Sequence of chain 1.A:
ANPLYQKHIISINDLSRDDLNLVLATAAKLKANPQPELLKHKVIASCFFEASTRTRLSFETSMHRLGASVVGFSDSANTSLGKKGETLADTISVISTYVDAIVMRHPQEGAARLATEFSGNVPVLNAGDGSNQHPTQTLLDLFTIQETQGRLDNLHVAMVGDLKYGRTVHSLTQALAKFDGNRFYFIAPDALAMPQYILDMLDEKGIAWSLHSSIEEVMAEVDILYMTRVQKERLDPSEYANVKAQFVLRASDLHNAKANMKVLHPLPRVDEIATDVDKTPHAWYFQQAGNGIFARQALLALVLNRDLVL

Binding-site contacts:
Ligand atom O1 contacts residue HIS135 of chain 1.A at 2.8 Å (h-bond).
Ligand atom P contacts residue SER81 of chain 1.B at 3.8 Å.
Ligand atom O1P contacts residue LYS85 of chain 1.B at 2.8 Å (salt-bridge).
Ligand atom O2P contacts residue ARG55 of chain 1.A at 3.0 Å (salt-bridge).
Ligand atom O4 contacts residue GLN232 of chain 1.A at 3.0 Å (h-bond).
Ligand atom C1P contacts residue THR56 of chain 1.A at 3.8 Å.
Ligand atom O1P contacts residue ARG106 of chain 1.A at 2.8 Å (salt-bridge).
Ligand atom O1 contacts residue THR56 of chain 1.A at 3.0 Å (h-bond).
Ligand atom O2P contacts residue THR54 of chain 1.A at 2.9 Å (h-bond).
Ligand atom O2 contacts residue ARG106 of chain 1.A at 3.4 Å (salt-bridge).
Ligand atom O5 contacts residue LYS85 of chain 1.B at 2.8 Å (salt-bridge).
Ligand atom C2 contacts residue LEU268 of chain 1.A at 3.7 Å (hydrophobic).
Ligand atom N2 contacts residue LEU268 of chain 1.A at 2.9 Å (h-bond).
Ligand atom O3P contacts residue THR56 of chain 1.A at 2.8 Å (h-bond).
Ligand atom C4 contacts residue LYS85 of chain 1.B at 3.8 Å.
Ligand atom P contacts residue THR54 of chain 1.A at 3.7 Å.
Ligand atom O3 contacts residue ARG168 of chain 1.A at 2.9 Å (salt-bridge).
Ligand atom O3P contacts residue SER53 of chain 1.A at 2.8 Å (h-bond).
Ligand atom C1P contacts residue ARG55 of chain 1.A at 3.4 Å.
Ligand atom P contacts residue ARG106 of chain 1.A at 3.6 Å.
Ligand atom C5 contacts residue GLN232 of chain 1.A at 3.6 Å.
Ligand atom O2P contacts residue SER81 of chain 1.B at 3.1 Å (h-bond).
Ligand atom O2 contacts residue ARG168 of chain 1.A at 3.1 Å (salt-bridge).
Ligand atom C1 contacts residue LEU268 of chain 1.A at 3.5 Å (hydrophobic).
Ligand atom O5 contacts residue ARG230 of chain 1.A at 3.1 Å (salt-bridge).
Ligand atom C1 contacts residue THR56 of chain 1.A at 3.8 Å.
Ligand atom O3P contacts residue ARG106 of chain 1.A at 3.3 Å (salt-bridge).
Ligand atom O1P contacts residue SER53 of chain 1.A at 3.8 Å.
Ligand atom C5 contacts residue LEU268 of chain 1.A at 3.6 Å (hydrophobic).
Ligand atom C1P contacts residue LEU268 of chain 1.A at 3.4 Å (hydrophobic).
Ligand atom O1P contacts residue SER81 of chain 1.B at 3.4 Å (h-bond).
Ligand atom O3P contacts residue ARG55 of chain 1.A at 3.6 Å (salt-bridge).
Ligand atom O2 contacts residue LYS85 of chain 1.B at 2.9 Å (salt-bridge).
Ligand atom C4 contacts residue ARG168 of chain 1.A at 3.7 Å.
Ligand atom C3 contacts residue LEU268 of chain 1.A at 3.4 Å (hydrophobic).
Ligand atom O4 contacts residue ARG230 of chain 1.A at 2.9 Å (salt-bridge).
Ligand atom O3 contacts residue HIS135 of chain 1.A at 3.7 Å.
Ligand atom O1 contacts residue ARG106 of chain 1.A at 2.9 Å (salt-bridge).
Ligand atom O3P contacts residue THR54 of chain 1.A at 3.6 Å.
Ligand atom C5 contacts residue ARG230 of chain 1.A at 3.7 Å.

The protein below binds the small molecule below.
Small molecule (SMILES): O=C(O)C[C@H](NC(=O)CP(=O)(O)O)C(=O)O

Sequence of chain 1.B:
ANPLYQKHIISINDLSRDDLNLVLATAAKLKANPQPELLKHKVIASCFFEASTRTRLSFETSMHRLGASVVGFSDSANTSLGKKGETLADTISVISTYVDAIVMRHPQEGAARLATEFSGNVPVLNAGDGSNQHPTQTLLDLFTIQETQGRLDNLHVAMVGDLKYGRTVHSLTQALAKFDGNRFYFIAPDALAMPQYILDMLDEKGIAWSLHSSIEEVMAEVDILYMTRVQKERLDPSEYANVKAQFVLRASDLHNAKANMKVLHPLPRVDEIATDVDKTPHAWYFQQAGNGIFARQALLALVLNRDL